Sequence of chain 1.A:
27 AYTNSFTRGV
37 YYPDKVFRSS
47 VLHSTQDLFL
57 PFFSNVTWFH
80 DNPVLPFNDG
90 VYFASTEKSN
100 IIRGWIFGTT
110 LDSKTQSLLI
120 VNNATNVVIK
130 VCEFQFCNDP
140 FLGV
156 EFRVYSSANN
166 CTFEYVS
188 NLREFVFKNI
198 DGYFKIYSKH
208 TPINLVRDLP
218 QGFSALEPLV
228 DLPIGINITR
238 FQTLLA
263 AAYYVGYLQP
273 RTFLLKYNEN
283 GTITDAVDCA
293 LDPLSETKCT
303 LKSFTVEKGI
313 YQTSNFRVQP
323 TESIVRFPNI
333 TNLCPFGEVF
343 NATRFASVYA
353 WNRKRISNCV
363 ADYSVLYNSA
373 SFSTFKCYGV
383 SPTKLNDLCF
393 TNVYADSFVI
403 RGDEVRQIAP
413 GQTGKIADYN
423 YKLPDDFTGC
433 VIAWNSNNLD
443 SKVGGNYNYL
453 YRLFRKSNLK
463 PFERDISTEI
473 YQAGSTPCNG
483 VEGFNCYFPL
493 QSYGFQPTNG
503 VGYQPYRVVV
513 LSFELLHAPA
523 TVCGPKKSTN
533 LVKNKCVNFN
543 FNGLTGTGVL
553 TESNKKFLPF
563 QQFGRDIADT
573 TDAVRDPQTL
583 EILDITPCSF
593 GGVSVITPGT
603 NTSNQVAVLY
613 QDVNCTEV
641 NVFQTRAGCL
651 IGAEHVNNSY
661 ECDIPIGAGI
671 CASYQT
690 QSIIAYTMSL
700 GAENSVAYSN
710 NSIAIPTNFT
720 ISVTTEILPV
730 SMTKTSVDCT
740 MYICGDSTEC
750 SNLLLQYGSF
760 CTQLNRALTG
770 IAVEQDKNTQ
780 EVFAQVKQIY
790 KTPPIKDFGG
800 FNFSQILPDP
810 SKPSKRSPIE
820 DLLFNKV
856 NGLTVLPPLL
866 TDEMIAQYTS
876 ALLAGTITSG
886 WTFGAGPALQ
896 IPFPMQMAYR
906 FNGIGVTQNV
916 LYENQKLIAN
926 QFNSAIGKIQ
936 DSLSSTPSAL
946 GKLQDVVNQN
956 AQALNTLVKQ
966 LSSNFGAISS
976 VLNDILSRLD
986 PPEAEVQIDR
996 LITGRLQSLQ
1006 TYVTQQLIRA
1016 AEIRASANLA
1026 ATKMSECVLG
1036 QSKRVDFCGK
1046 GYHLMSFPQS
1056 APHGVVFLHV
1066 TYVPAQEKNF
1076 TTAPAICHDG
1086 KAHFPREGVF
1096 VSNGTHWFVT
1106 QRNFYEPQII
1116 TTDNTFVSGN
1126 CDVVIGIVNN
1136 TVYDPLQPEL

The protein below binds the small molecule below.
Small molecule (SMILES): CC(=O)N[C@@H]1[C@@H](O)[C@H](O)[C@@H](CO)O[C@H]1O

Sequence of chain 1.E:
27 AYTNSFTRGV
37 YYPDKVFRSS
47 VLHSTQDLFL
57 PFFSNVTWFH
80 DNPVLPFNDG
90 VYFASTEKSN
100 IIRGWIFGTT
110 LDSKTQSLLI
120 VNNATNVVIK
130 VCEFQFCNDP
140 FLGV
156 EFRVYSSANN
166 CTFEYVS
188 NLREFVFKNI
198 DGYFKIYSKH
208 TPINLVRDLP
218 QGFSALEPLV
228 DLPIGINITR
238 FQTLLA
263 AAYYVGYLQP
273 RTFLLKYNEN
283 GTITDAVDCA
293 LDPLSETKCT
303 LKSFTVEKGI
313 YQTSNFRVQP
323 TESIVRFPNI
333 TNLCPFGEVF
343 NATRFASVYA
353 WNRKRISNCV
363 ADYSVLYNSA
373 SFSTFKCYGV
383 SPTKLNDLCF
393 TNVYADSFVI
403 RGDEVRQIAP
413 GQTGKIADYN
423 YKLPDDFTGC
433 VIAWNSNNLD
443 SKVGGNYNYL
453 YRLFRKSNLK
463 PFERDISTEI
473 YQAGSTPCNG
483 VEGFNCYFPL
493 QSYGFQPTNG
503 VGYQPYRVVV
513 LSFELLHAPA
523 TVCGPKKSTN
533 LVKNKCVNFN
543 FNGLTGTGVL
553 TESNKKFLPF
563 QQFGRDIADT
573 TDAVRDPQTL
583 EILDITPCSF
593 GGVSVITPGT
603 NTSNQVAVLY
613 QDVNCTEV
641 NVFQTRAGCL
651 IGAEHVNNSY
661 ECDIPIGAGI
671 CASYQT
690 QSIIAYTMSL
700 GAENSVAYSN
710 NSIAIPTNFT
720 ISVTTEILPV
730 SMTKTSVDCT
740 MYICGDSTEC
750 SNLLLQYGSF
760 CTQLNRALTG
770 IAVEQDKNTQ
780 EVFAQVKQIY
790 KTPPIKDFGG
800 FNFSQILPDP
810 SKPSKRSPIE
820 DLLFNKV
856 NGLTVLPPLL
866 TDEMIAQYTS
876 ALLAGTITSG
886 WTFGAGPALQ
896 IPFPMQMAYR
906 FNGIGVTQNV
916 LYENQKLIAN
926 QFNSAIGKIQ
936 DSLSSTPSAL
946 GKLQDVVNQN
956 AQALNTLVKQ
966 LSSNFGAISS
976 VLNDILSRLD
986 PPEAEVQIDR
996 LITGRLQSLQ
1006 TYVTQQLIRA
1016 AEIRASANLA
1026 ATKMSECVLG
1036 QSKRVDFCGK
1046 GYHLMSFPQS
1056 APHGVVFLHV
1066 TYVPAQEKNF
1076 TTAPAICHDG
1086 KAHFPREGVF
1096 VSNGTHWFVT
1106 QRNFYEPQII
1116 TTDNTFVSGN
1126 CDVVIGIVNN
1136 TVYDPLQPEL

Binding-site contacts:
Ligand atom C8 contacts residue ILE1130 of chain 1.E at 3.6 Å (hydrophobic).
Ligand atom O7 contacts residue ILE1130 of chain 1.E at 4.0 Å.
Ligand atom C8 contacts residue GLY1131 of chain 1.E at 4.2 Å.
Ligand atom C7 contacts residue ILE1130 of chain 1.E at 4.3 Å (hydrophobic).
Ligand atom C2 contacts residue ASN709 of chain 1.E at 2.6 Å.
Ligand atom C2 contacts residue ASP796 of chain 1.A at 4.5 Å.
Ligand atom C1 contacts residue ASP796 of chain 1.A at 4.0 Å.
Ligand atom C1 contacts residue ASN709 of chain 1.E at 1.4 Å.
Ligand atom C6 contacts residue ASN709 of chain 1.E at 4.5 Å.
Ligand atom O5 contacts residue ASN709 of chain 1.E at 2.2 Å (h-bond).
Ligand atom C3 contacts residue ASN709 of chain 1.E at 3.9 Å.
Ligand atom O5 contacts residue ASP796 of chain 1.A at 3.8 Å.
Ligand atom C5 contacts residue ASN709 of chain 1.E at 3.5 Å.
Ligand atom C4 contacts residue ASN709 of chain 1.E at 4.2 Å.
Ligand atom C7 contacts residue ASN709 of chain 1.E at 4.4 Å.
Ligand atom N2 contacts residue ASN709 of chain 1.E at 3.2 Å (h-bond).